Sequence of chain 1.A:
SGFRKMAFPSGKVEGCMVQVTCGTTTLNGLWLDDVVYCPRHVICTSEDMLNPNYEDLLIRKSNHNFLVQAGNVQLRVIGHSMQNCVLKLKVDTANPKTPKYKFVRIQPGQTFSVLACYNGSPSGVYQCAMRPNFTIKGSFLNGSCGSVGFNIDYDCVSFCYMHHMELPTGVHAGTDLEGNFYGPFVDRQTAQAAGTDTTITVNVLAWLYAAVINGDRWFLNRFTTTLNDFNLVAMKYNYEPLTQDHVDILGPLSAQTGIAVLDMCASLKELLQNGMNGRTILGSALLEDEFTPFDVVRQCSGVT

Binding-site contacts:
Ligand atom C6 contacts residue HIS41 of chain 1.A at 3.1 Å.
Ligand atom C11 contacts residue ASP187 of chain 1.A at 3.7 Å.
Ligand atom C contacts residue CYS145 of chain 1.A at 1.8 Å (hydrophobic).
Ligand atom C7 contacts residue MET49 of chain 1.A at 4.3 Å (hydrophobic).
Ligand atom C7 contacts residue HIS41 of chain 1.A at 3.9 Å.
Ligand atom N1 contacts residue HIS41 of chain 1.A at 4.0 Å.
Ligand atom N contacts residue HIS41 of chain 1.A at 4.2 Å.
Ligand atom C10 contacts residue ARG188 of chain 1.A at 3.8 Å.
Ligand atom S contacts residue MET49 of chain 1.A at 3.8 Å.
Ligand atom C11 contacts residue ARG188 of chain 1.A at 4.2 Å.
Ligand atom C11 contacts residue MET49 of chain 1.A at 4.1 Å (hydrophobic).
Ligand atom O contacts residue SER144 of chain 1.A at 3.0 Å (h-bond).
Ligand atom C3 contacts residue THR25 of chain 1.A at 3.3 Å.
Ligand atom C4 contacts residue THR25 of chain 1.A at 3.4 Å.
Ligand atom S contacts residue HIS41 of chain 1.A at 3.3 Å (h-bond).
Ligand atom C6 contacts residue CYS145 of chain 1.A at 3.4 Å (hydrophobic).
Ligand atom C8 contacts residue HIS41 of chain 1.A at 3.9 Å.
Ligand atom C10 contacts residue ASP187 of chain 1.A at 4.2 Å.
Ligand atom C3 contacts residue THR26 of chain 1.A at 3.8 Å.
Ligand atom C13 contacts residue MET49 of chain 1.A at 4.1 Å (hydrophobic).
Ligand atom O contacts residue CYS145 of chain 1.A at 3.0 Å (h-bond).
Ligand atom C5 contacts residue HIS41 of chain 1.A at 4.0 Å.
Ligand atom C12 contacts residue CYS44 of chain 1.A at 3.6 Å (hydrophobic).
Ligand atom C13 contacts residue HIS41 of chain 1.A at 3.8 Å.
Ligand atom C10 contacts residue GLN189 of chain 1.A at 3.6 Å.
Ligand atom C2 contacts residue GLY143 of chain 1.A at 4.1 Å.
Ligand atom C12 contacts residue MET49 of chain 1.A at 4.0 Å (hydrophobic).
Ligand atom C12 contacts residue HIS41 of chain 1.A at 3.8 Å.
Ligand atom C12 contacts residue TYR54 of chain 1.A at 4.2 Å (hydrophobic).
Ligand atom S contacts residue CYS44 of chain 1.A at 4.0 Å.
Ligand atom C11 contacts residue TYR54 of chain 1.A at 4.2 Å (hydrophobic).
Ligand atom C1 contacts residue SER144 of chain 1.A at 4.2 Å.
Ligand atom C11 contacts residue GLN189 of chain 1.A at 4.1 Å.
Ligand atom N contacts residue CYS145 of chain 1.A at 3.3 Å (h-bond).
Ligand atom O contacts residue GLY143 of chain 1.A at 2.7 Å (h-bond).
Ligand atom C contacts residue HIS164 of chain 1.A at 3.9 Å.
Ligand atom O contacts residue ASN142 of chain 1.A at 3.8 Å.
Ligand atom C2 contacts residue THR26 of chain 1.A at 3.9 Å.
Ligand atom C1 contacts residue CYS145 of chain 1.A at 2.7 Å (hydrophobic).
Ligand atom C1 contacts residue GLY143 of chain 1.A at 3.7 Å.

A protein and the small-molecule ligand that binds it are described below.
Small molecule (SMILES): CC(=O)N1CCC[C@@H](c2nc3ccccc3s2)C1